Sequence of chain 1.A:
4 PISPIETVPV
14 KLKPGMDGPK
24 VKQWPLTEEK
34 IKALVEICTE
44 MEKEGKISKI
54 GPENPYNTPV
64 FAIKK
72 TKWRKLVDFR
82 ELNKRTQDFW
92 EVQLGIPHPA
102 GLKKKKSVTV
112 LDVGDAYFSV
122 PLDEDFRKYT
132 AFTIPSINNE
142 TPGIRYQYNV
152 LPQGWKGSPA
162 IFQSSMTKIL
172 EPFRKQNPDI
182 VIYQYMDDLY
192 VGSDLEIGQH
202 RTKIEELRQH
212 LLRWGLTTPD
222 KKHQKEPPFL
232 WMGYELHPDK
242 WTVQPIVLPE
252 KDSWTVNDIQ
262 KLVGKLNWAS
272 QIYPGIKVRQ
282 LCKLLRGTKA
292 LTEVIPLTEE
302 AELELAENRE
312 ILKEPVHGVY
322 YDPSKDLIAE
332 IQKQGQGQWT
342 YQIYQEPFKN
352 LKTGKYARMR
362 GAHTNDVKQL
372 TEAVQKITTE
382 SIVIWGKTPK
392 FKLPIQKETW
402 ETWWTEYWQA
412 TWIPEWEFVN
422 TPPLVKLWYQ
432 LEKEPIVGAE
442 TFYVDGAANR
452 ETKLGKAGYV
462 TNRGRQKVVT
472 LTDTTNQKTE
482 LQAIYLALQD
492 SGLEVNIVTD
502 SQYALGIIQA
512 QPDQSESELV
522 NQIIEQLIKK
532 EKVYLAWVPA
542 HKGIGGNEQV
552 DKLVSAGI

Binding-site contacts:
Ligand atom F15 contacts residue GLY193 of chain 1.A at 3.5 Å.
Ligand atom C21 contacts residue PRO239 of chain 1.A at 3.5 Å (hydrophobic).
Ligand atom C2 contacts residue TYR191 of chain 1.A at 3.4 Å (hydrophobic).
Ligand atom C6 contacts residue TRP232 of chain 1.A at 3.5 Å (hydrophobic).
Ligand atom C5 contacts residue LEU237 of chain 1.A at 3.5 Å (hydrophobic).
Ligand atom C7 contacts residue VAL109 of chain 1.A at 3.6 Å (hydrophobic).
Ligand atom F15 contacts residue TYR184 of chain 1.A at 3.7 Å.
Ligand atom F15 contacts residue VAL182 of chain 1.A at 3.3 Å.
Ligand atom F contacts residue TYR191 of chain 1.A at 3.1 Å.
Ligand atom O23 contacts residue PRO239 of chain 1.A at 3.3 Å.
Ligand atom C6 contacts residue TYR191 of chain 1.A at 3.8 Å (hydrophobic).
Ligand atom C10 contacts residue LEU103 of chain 1.A at 3.8 Å (hydrophobic).
Ligand atom C24 contacts residue HIS238 of chain 1.A at 3.3 Å.
Ligand atom C9 contacts residue VAL109 of chain 1.A at 3.7 Å (hydrophobic).
Ligand atom C24 contacts residue LEU237 of chain 1.A at 3.6 Å (hydrophobic).
Ligand atom C4 contacts residue LEU237 of chain 1.A at 3.5 Å (hydrophobic).
Ligand atom C10 contacts residue LYS104 of chain 1.A at 3.3 Å.
Ligand atom C4 contacts residue TYR191 of chain 1.A at 3.7 Å (hydrophobic).
Ligand atom N20 contacts residue LYS106 of chain 1.A at 2.8 Å (salt-bridge).
Ligand atom C contacts residue TYR191 of chain 1.A at 3.5 Å (hydrophobic).
Ligand atom F14 contacts residue TYR184 of chain 1.A at 3.1 Å.
Ligand atom C17 contacts residue TYR321 of chain 1.A at 3.5 Å (hydrophobic).
Ligand atom F contacts residue VAL192 of chain 1.A at 3.1 Å.
Ligand atom C3 contacts residue TYR191 of chain 1.A at 3.6 Å (hydrophobic).
Ligand atom C10 contacts residue VAL109 of chain 1.A at 3.8 Å (hydrophobic).
Ligand atom N19 contacts residue LYS106 of chain 1.A at 3.3 Å (salt-bridge).
Ligand atom F contacts residue GLY193 of chain 1.A at 3.0 Å.
Ligand atom O contacts residue TYR191 of chain 1.A at 3.4 Å.
Ligand atom N20 contacts residue PRO239 of chain 1.A at 3.5 Å (h-bond).
Ligand atom C1 contacts residue TYR191 of chain 1.A at 3.6 Å (hydrophobic).
Ligand atom N contacts residue PHE230 of chain 1.A at 3.5 Å.
Ligand atom F14 contacts residue TYR191 of chain 1.A at 3.2 Å.
Ligand atom N22 contacts residue HIS238 of chain 1.A at 3.5 Å (h-bond).
Ligand atom C13 contacts residue TYR191 of chain 1.A at 3.8 Å (hydrophobic).
Ligand atom C8 contacts residue VAL109 of chain 1.A at 3.7 Å (hydrophobic).
Ligand atom N contacts residue TRP232 of chain 1.A at 3.3 Å.
Ligand atom O contacts residue VAL109 of chain 1.A at 3.5 Å.
Ligand atom C6 contacts residue LEU237 of chain 1.A at 3.7 Å (hydrophobic).
Ligand atom C5 contacts residue TYR191 of chain 1.A at 3.6 Å (hydrophobic).
Ligand atom C5 contacts residue TRP232 of chain 1.A at 3.6 Å (hydrophobic).

The small molecule below binds the protein below.
Small molecule (SMILES): Cn1c(Cn2ccc(C(F)(F)F)c(Oc3cc(Cl)cc(C#N)c3)c2=O)n[nH]c1=O